This protein binds this small molecule.
Small molecule (SMILES): CO/N=C(\C(=O)N[C@H](C(=O)O)[C@@H]1N=C(C(=O)O)[C@@H](COC(N)=O)CS1)c1ccco1

Binding-site contacts:
Ligand atom N contacts residue GLY41 of chain 1.B at 3.0 Å (h-bond).
Ligand atom NAR contacts residue ASP96 of chain 1.A at 3.2 Å (salt-bridge).
Ligand atom CAI contacts residue GLU124 of chain 1.A at 3.6 Å.
Ligand atom OAH contacts residue GLN95 of chain 1.A at 3.0 Å (h-bond).
Ligand atom OXT contacts residue ASN192 of chain 1.A at 2.6 Å (h-bond).
Ligand atom OAK contacts residue ASP96 of chain 1.A at 3.2 Å (salt-bridge).
Ligand atom OAK contacts residue GLN95 of chain 1.A at 3.1 Å (h-bond).
Ligand atom CAE contacts residue GLY41 of chain 1.B at 3.2 Å.
Ligand atom CAT contacts residue UNL1 of chain 1.G at 2.8 Å.
Ligand atom CB contacts residue ZN1 of chain 1.D at 3.4 Å.
Ligand atom CAI contacts residue GLN95 of chain 1.A at 3.6 Å.
Ligand atom CAW contacts residue ZN1 of chain 1.D at 3.0 Å.
Ligand atom OAK contacts residue TRP65 of chain 1.A at 3.6 Å.
Ligand atom O contacts residue HIS94 of chain 1.A at 3.1 Å (h-bond).
Ligand atom CAS contacts residue HIS222 of chain 1.A at 3.4 Å.
Ligand atom NAR contacts residue HIS222 of chain 1.A at 3.2 Å (h-bond).
Ligand atom O contacts residue ZN1 of chain 1.C at 2.8 Å.
Ligand atom CAU contacts residue PHE42 of chain 1.B at 3.6 Å (hydrophobic).
Ligand atom O contacts residue HIS161 of chain 1.A at 3.1 Å.
Ligand atom OAX contacts residue LYS183 of chain 1.A at 3.4 Å (salt-bridge).
Ligand atom OAX contacts residue ZN1 of chain 1.D at 2.1 Å.
Ligand atom OAA contacts residue GLY41 of chain 1.B at 3.6 Å (h-bond).
Ligand atom OAX contacts residue HIS161 of chain 1.A at 3.3 Å.
Ligand atom CAU contacts residue UNL1 of chain 1.G at 3.4 Å.
Ligand atom NAR contacts residue ZN1 of chain 1.D at 2.4 Å.
Ligand atom CAF contacts residue GLY41 of chain 1.B at 3.2 Å.
Ligand atom CAS contacts residue ZN1 of chain 1.D at 3.0 Å.
Ligand atom OAY contacts residue ASN192 of chain 1.A at 3.0 Å (h-bond).
Ligand atom OXT contacts residue GLY41 of chain 1.B at 2.8 Å (h-bond).
Ligand atom OAX contacts residue CYS180 of chain 1.A at 3.1 Å.
Ligand atom CAW contacts residue HIS222 of chain 1.A at 3.4 Å.
Ligand atom OAY contacts residue LYS183 of chain 1.A at 2.9 Å (salt-bridge).
Ligand atom CB contacts residue ASP96 of chain 1.A at 3.4 Å.
Ligand atom CAW contacts residue HIS161 of chain 1.A at 3.6 Å.
Ligand atom SAV contacts residue PHE42 of chain 1.B at 3.6 Å.
Ligand atom CAB contacts residue LEU37 of chain 1.A at 3.5 Å (hydrophobic).
Ligand atom CAJ contacts residue GLY41 of chain 1.B at 3.6 Å.
Ligand atom CAW contacts residue LYS183 of chain 1.A at 3.5 Å.
Ligand atom CAZ contacts residue UNL1 of chain 1.G at 1.8 Å.
Ligand atom OAX contacts residue HIS222 of chain 1.A at 2.9 Å (h-bond).

Sequence of chain 1.B:
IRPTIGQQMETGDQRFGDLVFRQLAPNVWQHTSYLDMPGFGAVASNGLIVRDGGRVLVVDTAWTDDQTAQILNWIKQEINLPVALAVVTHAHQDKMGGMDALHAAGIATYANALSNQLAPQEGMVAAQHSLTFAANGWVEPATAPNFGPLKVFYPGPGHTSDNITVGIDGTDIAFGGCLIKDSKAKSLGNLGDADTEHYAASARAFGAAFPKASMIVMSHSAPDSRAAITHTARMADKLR

Sequence of chain 1.A:
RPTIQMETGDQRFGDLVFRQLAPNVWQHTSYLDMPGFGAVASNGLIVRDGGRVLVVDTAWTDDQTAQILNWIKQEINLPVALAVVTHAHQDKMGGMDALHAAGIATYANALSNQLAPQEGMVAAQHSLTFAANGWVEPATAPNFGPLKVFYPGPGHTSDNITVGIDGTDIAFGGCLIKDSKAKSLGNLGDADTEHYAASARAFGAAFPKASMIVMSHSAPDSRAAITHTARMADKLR